A protein and the small-molecule ligand that binds it are described below.
Small molecule (SMILES): CC(=O)N[C@H]1[C@H](O[C@H]2[C@H](O)[C@@H](NC(C)=O)CO[C@@H]2CO)O[C@H](CO)[C@@H](O)[C@@H]1O

Sequence of chain 1.A:
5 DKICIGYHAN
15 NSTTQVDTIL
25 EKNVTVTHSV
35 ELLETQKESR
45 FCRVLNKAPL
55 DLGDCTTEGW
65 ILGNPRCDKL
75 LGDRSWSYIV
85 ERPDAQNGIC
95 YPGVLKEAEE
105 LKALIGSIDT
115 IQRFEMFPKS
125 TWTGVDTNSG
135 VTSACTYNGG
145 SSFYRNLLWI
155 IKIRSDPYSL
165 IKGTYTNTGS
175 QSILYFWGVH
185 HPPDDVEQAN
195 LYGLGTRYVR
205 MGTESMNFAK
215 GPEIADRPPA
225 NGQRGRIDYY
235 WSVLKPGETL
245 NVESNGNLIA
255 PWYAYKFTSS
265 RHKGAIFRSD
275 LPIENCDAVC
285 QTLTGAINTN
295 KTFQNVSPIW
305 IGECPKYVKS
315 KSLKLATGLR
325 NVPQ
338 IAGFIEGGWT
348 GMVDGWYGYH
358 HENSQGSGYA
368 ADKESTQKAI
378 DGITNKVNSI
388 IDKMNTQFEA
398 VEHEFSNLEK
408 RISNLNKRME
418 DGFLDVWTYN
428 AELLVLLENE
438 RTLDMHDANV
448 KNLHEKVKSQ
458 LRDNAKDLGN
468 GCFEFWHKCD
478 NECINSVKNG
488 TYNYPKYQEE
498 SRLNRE

Binding-site contacts:
Ligand atom C6 contacts residue LYS315 of chain 1.A at 3.8 Å.
Ligand atom O7 contacts residue LYS315 of chain 1.A at 3.9 Å.
Ligand atom C3 contacts residue ASN299 of chain 1.A at 3.8 Å.
Ligand atom O5 contacts residue LYS315 of chain 1.A at 3.9 Å.
Ligand atom O5 contacts residue ASN299 of chain 1.A at 2.4 Å (h-bond).
Ligand atom C8 contacts residue GLN40 of chain 1.A at 3.4 Å.
Ligand atom C4 contacts residue ASN299 of chain 1.A at 4.3 Å.
Ligand atom C2 contacts residue ASN299 of chain 1.A at 2.5 Å.
Ligand atom O7 contacts residue GLN40 of chain 1.A at 3.3 Å (h-bond).
Ligand atom O5 contacts residue THR39 of chain 1.A at 3.8 Å.
Ligand atom N2 contacts residue ASN299 of chain 1.A at 3.0 Å (h-bond).
Ligand atom C5 contacts residue ASN299 of chain 1.A at 3.7 Å.
Ligand atom O7 contacts residue ASN299 of chain 1.A at 4.2 Å.
Ligand atom C7 contacts residue GLN40 of chain 1.A at 3.8 Å.
Ligand atom C8 contacts residue VAL300 of chain 1.A at 3.6 Å (hydrophobic).
Ligand atom C1 contacts residue THR39 of chain 1.A at 4.0 Å.
Ligand atom C1 contacts residue LYS315 of chain 1.A at 4.5 Å.
Ligand atom C7 contacts residue ASN299 of chain 1.A at 3.4 Å.
Ligand atom C5 contacts residue LYS315 of chain 1.A at 4.5 Å.
Ligand atom O6 contacts residue LYS315 of chain 1.A at 2.5 Å (salt-bridge).
Ligand atom C2 contacts residue LYS315 of chain 1.A at 4.3 Å.
Ligand atom O6 contacts residue THR39 of chain 1.A at 3.6 Å.
Ligand atom C6 contacts residue THR39 of chain 1.A at 4.3 Å.
Ligand atom C8 contacts residue ASN299 of chain 1.A at 3.2 Å.
Ligand atom C5 contacts residue THR39 of chain 1.A at 4.0 Å.
Ligand atom C8 contacts residue THR39 of chain 1.A at 4.0 Å.
Ligand atom C1 contacts residue ASN299 of chain 1.A at 1.5 Å.